Binding-site contacts:
Ligand atom O5 contacts residue SER75 of chain 1.A at 4.1 Å.
Ligand atom C8 contacts residue GLU23 of chain 1.A at 4.0 Å.
Ligand atom C7 contacts residue GLU23 of chain 1.A at 4.0 Å.
Ligand atom C2 contacts residue ASN77 of chain 1.A at 2.7 Å.
Ligand atom C8 contacts residue SER25 of chain 1.A at 4.0 Å.
Ligand atom C3 contacts residue ASN77 of chain 1.A at 3.8 Å.
Ligand atom C1 contacts residue GLU23 of chain 1.A at 4.0 Å.
Ligand atom C3 contacts residue GLU23 of chain 1.A at 4.4 Å.
Ligand atom C4 contacts residue ASN77 of chain 1.A at 3.8 Å.
Ligand atom O6 contacts residue ASN77 of chain 1.A at 3.9 Å.
Ligand atom C6 contacts residue ASN77 of chain 1.A at 3.4 Å.
Ligand atom O5 contacts residue ASN77 of chain 1.A at 1.8 Å (h-bond).
Ligand atom N2 contacts residue GLU23 of chain 1.A at 3.3 Å (salt-bridge).
Ligand atom C1 contacts residue ASN77 of chain 1.A at 1.8 Å.
Ligand atom O7 contacts residue SER25 of chain 1.A at 3.8 Å.
Ligand atom C2 contacts residue GLU23 of chain 1.A at 4.1 Å.
Ligand atom C6 contacts residue SER75 of chain 1.A at 4.1 Å.
Ligand atom C7 contacts residue ALA24 of chain 1.A at 4.3 Å (hydrophobic).
Ligand atom C7 contacts residue SER25 of chain 1.A at 4.3 Å.
Ligand atom C5 contacts residue ASN77 of chain 1.A at 3.0 Å.
Ligand atom O7 contacts residue ASN77 of chain 1.A at 3.7 Å.
Ligand atom N2 contacts residue ASN77 of chain 1.A at 3.6 Å.
Ligand atom C5 contacts residue SER75 of chain 1.A at 4.2 Å.
Ligand atom C7 contacts residue ASN77 of chain 1.A at 4.0 Å.
Ligand atom O7 contacts residue ALA24 of chain 1.A at 3.6 Å.

Sequence of chain 1.A:
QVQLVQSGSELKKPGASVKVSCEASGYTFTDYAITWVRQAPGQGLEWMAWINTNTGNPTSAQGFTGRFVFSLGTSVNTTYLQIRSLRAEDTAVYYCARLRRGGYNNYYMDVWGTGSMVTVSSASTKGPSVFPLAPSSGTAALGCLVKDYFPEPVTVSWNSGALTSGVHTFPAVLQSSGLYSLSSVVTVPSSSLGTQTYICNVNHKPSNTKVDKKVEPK

A protein and the small-molecule ligand that binds it are described below.
Small molecule (SMILES): CC(=O)N[C@@H]1[C@@H](O)[C@H](O)[C@@H](CO)O[C@H]1O